A small-molecule ligand and the protein it binds are described below.
Small molecule (SMILES): Oc1ccc(/C=C/c2cccc3ccccc23)cc1O

Sequence of chain 1.A:
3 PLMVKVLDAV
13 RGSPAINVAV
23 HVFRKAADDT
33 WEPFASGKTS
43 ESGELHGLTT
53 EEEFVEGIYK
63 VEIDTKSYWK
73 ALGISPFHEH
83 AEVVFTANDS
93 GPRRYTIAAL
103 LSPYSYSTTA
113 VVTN

Sequence of chain 2.A:
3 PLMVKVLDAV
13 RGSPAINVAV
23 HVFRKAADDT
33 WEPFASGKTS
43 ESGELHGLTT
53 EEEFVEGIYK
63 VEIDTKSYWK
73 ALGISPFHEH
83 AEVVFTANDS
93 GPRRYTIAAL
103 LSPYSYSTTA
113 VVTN

Binding-site contacts:
Ligand atom C7 contacts residue 9RJ1 of chain 2.C at 0.7 Å.
Ligand atom C2 contacts residue 9RJ1 of chain 2.C at 0.5 Å.
Ligand atom C22 contacts residue 9RJ1 of chain 2.C at 0.8 Å.
Ligand atom C10 contacts residue SER109 of chain 2.A at 3.7 Å.
Ligand atom C18 contacts residue ALA100 of chain 2.A at 3.8 Å (hydrophobic).
Ligand atom C9 contacts residue SER109 of chain 2.A at 3.5 Å.
Ligand atom C2 contacts residue LEU102 of chain 1.A at 3.7 Å (hydrophobic).
Ligand atom C21 contacts residue LYS7 of chain 2.A at 3.7 Å.
Ligand atom O24 contacts residue LYS7 of chain 2.A at 3.8 Å.
Ligand atom C15 contacts residue 9RJ1 of chain 2.C at 0.7 Å.
Ligand atom C16 contacts residue 9RJ1 of chain 2.C at 0.7 Å.
Ligand atom C8 contacts residue 9RJ1 of chain 2.C at 0.6 Å.
Ligand atom C20 contacts residue 9RJ1 of chain 2.C at 0.8 Å.
Ligand atom C6 contacts residue 9RJ1 of chain 2.C at 0.5 Å.
Ligand atom C21 contacts residue 9RJ1 of chain 2.C at 0.8 Å.
Ligand atom O23 contacts residue LYS7 of chain 1.A at 3.4 Å.
Ligand atom C1 contacts residue 9RJ1 of chain 2.C at 0.0 Å.
Ligand atom C19 contacts residue LYS7 of chain 2.A at 3.8 Å.
Ligand atom C20 contacts residue LYS7 of chain 2.A at 3.6 Å.
Ligand atom C20 contacts residue LYS7 of chain 1.A at 3.5 Å.
Ligand atom C2 contacts residue LEU102 of chain 2.A at 3.8 Å (hydrophobic).
Ligand atom O24 contacts residue 9RJ1 of chain 2.C at 0.7 Å.
Ligand atom C16 contacts residue LEU9 of chain 1.A at 3.7 Å (hydrophobic).
Ligand atom C21 contacts residue LYS7 of chain 1.A at 3.8 Å.
Ligand atom C18 contacts residue 9RJ1 of chain 2.C at 1.0 Å.
Ligand atom O23 contacts residue 9RJ1 of chain 2.C at 0.9 Å (h-bond).
Ligand atom C19 contacts residue 9RJ1 of chain 2.C at 0.7 Å.
Ligand atom C3 contacts residue 9RJ1 of chain 2.C at 0.6 Å.
Ligand atom C8 contacts residue ALA100 of chain 2.A at 3.8 Å (hydrophobic).
Ligand atom O23 contacts residue LYS7 of chain 2.A at 3.8 Å.
Ligand atom C4 contacts residue ALA100 of chain 1.A at 3.8 Å (hydrophobic).
Ligand atom C4 contacts residue 9RJ1 of chain 2.C at 0.7 Å.
Ligand atom C15 contacts residue LEU9 of chain 2.A at 3.8 Å (hydrophobic).
Ligand atom C5 contacts residue 9RJ1 of chain 2.C at 0.9 Å.
Ligand atom C4 contacts residue THR111 of chain 1.A at 3.7 Å.
Ligand atom C9 contacts residue 9RJ1 of chain 2.C at 0.8 Å.
Ligand atom C17 contacts residue 9RJ1 of chain 2.C at 0.8 Å.
Ligand atom O24 contacts residue LYS7 of chain 1.A at 3.7 Å.
Ligand atom C10 contacts residue LEU102 of chain 1.A at 3.5 Å (hydrophobic).
Ligand atom C10 contacts residue 9RJ1 of chain 2.C at 0.5 Å.